This small molecule binds to this protein.
Small molecule (SMILES): [H]/N=C(/N)c1ccc(O)cc1

Sequence of chain 1.A:
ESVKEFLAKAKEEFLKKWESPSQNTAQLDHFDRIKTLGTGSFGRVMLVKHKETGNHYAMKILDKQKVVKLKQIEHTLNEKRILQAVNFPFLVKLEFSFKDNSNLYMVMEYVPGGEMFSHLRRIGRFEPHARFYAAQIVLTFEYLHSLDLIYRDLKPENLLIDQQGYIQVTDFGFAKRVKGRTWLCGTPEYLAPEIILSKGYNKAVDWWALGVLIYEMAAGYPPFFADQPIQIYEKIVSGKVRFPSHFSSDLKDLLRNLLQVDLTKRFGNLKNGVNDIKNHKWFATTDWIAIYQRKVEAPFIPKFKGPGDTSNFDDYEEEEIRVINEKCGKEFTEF

Binding-site contacts:
Ligand atom N contacts residue GLU124 of chain 1.A at 3.7 Å.
Ligand atom C3 contacts residue THR186 of chain 1.A at 4.0 Å.
Ligand atom C5 contacts residue MET123 of chain 1.A at 4.0 Å (hydrophobic).
Ligand atom C1 contacts residue LEU176 of chain 1.A at 3.4 Å (hydrophobic).
Ligand atom N1 contacts residue LEU176 of chain 1.A at 3.7 Å.
Ligand atom C6 contacts residue ALA73 of chain 1.A at 3.5 Å (hydrophobic).
Ligand atom C2 contacts residue LEU176 of chain 1.A at 3.9 Å (hydrophobic).
Ligand atom C contacts residue LEU52 of chain 1.A at 4.5 Å (hydrophobic).
Ligand atom C1 contacts residue VAL60 of chain 1.A at 4.5 Å (hydrophobic).
Ligand atom C5 contacts residue THR186 of chain 1.A at 3.8 Å.
Ligand atom C4 contacts residue THR186 of chain 1.A at 3.6 Å.
Ligand atom N contacts residue TYR125 of chain 1.A at 3.5 Å.
Ligand atom C2 contacts residue VAL60 of chain 1.A at 4.0 Å (hydrophobic).
Ligand atom C6 contacts residue GLU124 of chain 1.A at 3.8 Å.
Ligand atom C2 contacts residue ALA73 of chain 1.A at 4.5 Å (hydrophobic).
Ligand atom C1 contacts residue THR186 of chain 1.A at 4.3 Å.
Ligand atom C3 contacts residue VAL60 of chain 1.A at 4.1 Å (hydrophobic).
Ligand atom C1 contacts residue ALA73 of chain 1.A at 3.6 Å (hydrophobic).
Ligand atom N1 contacts residue LEU52 of chain 1.A at 3.7 Å.
Ligand atom C4 contacts residue MET123 of chain 1.A at 4.4 Å (hydrophobic).
Ligand atom N contacts residue ALA73 of chain 1.A at 3.7 Å.
Ligand atom N1 contacts residue TYR125 of chain 1.A at 4.3 Å.
Ligand atom C contacts residue ALA73 of chain 1.A at 3.6 Å (hydrophobic).
Ligand atom C contacts residue VAL126 of chain 1.A at 4.3 Å (hydrophobic).
Ligand atom C contacts residue TYR125 of chain 1.A at 4.2 Å (hydrophobic).
Ligand atom C6 contacts residue LEU176 of chain 1.A at 4.0 Å (hydrophobic).
Ligand atom C5 contacts residue ALA73 of chain 1.A at 4.3 Å (hydrophobic).
Ligand atom C contacts residue LEU176 of chain 1.A at 3.2 Å (hydrophobic).
Ligand atom N contacts residue LEU176 of chain 1.A at 3.4 Å.
Ligand atom O contacts residue MET123 of chain 1.A at 3.8 Å.
Ligand atom O contacts residue THR186 of chain 1.A at 3.8 Å.
Ligand atom C6 contacts residue MET123 of chain 1.A at 4.3 Å (hydrophobic).
Ligand atom N contacts residue PHE330 of chain 1.A at 4.4 Å.
Ligand atom N contacts residue VAL126 of chain 1.A at 3.0 Å (h-bond).
Ligand atom O contacts residue ASP187 of chain 1.A at 3.8 Å.
Ligand atom N1 contacts residue ALA73 of chain 1.A at 4.3 Å.
Ligand atom C6 contacts residue THR186 of chain 1.A at 4.0 Å.
Ligand atom N1 contacts residue PHE330 of chain 1.A at 3.3 Å.
Ligand atom C6 contacts residue VAL107 of chain 1.A at 4.4 Å (hydrophobic).
Ligand atom C contacts residue PHE330 of chain 1.A at 4.3 Å (hydrophobic).